Binding-site contacts:
Ligand atom O3 contacts residue TYR38 of chain 1.A at 4.4 Å.
Ligand atom O5 contacts residue LYS212 of chain 1.A at 4.4 Å.
Ligand atom N2 contacts residue ASN40 of chain 1.A at 2.9 Å (h-bond).
Ligand atom C2 contacts residue ASN40 of chain 1.A at 2.5 Å.
Ligand atom C3 contacts residue TYR38 of chain 1.A at 3.9 Å (hydrophobic).
Ligand atom C3 contacts residue ASN40 of chain 1.A at 3.8 Å.
Ligand atom C7 contacts residue TYR38 of chain 1.A at 4.4 Å (hydrophobic).
Ligand atom N2 contacts residue TYR38 of chain 1.A at 3.4 Å (h-bond).
Ligand atom O7 contacts residue GLN39 of chain 1.A at 4.4 Å.
Ligand atom C7 contacts residue ASN40 of chain 1.A at 3.6 Å.
Ligand atom C1 contacts residue TYR38 of chain 1.A at 3.4 Å (hydrophobic).
Ligand atom O6 contacts residue LYS212 of chain 1.A at 4.1 Å.
Ligand atom O7 contacts residue ASN40 of chain 1.A at 4.5 Å.
Ligand atom O4 contacts residue TYR38 of chain 1.A at 2.9 Å (h-bond).
Ligand atom C4 contacts residue ASN40 of chain 1.A at 4.2 Å.
Ligand atom C1 contacts residue ASN40 of chain 1.A at 1.4 Å.
Ligand atom C4 contacts residue TYR38 of chain 1.A at 3.8 Å (hydrophobic).
Ligand atom C5 contacts residue ASN40 of chain 1.A at 3.7 Å.
Ligand atom C8 contacts residue ASN40 of chain 1.A at 4.0 Å.
Ligand atom O5 contacts residue ASN40 of chain 1.A at 2.4 Å (h-bond).
Ligand atom C5 contacts residue TYR38 of chain 1.A at 4.1 Å (hydrophobic).
Ligand atom C2 contacts residue TYR38 of chain 1.A at 3.9 Å (hydrophobic).

This small molecule binds to this protein.
Small molecule (SMILES): CC(=O)N[C@@H]1[C@@H](O)[C@H](O)[C@@H](CO)O[C@H]1O

Sequence of chain 1.A:
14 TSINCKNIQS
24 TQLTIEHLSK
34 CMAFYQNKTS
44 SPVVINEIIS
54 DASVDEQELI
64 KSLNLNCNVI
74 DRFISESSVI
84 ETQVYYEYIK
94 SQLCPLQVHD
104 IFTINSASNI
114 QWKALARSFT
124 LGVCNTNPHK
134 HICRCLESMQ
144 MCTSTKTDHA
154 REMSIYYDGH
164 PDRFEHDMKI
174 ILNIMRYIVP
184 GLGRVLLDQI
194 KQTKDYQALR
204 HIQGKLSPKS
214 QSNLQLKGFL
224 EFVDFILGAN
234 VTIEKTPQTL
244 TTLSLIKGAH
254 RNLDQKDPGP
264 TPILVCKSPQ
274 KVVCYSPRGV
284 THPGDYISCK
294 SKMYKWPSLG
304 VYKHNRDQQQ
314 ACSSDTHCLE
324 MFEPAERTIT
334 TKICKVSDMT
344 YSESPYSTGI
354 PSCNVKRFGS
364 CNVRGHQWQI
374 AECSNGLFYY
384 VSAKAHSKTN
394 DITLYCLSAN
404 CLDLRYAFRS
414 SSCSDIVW